This protein binds this small molecule.
Small molecule (SMILES): CC(=O)N[C@@H]1[C@@H](O)[C@H](O)[C@@H](CO)O[C@H]1O

Binding-site contacts:
Ligand atom N2 contacts residue GLU35 of chain 1.D at 4.4 Å.
Ligand atom C3 contacts residue ASN54 of chain 1.D at 3.7 Å.
Ligand atom O7 contacts residue GLU35 of chain 1.D at 3.0 Å (salt-bridge).
Ligand atom O5 contacts residue ASN37 of chain 1.D at 2.9 Å (h-bond).
Ligand atom C6 contacts residue GLU35 of chain 1.D at 4.1 Å.
Ligand atom C6 contacts residue ASN37 of chain 1.D at 4.1 Å.
Ligand atom C4 contacts residue ASN54 of chain 1.D at 4.1 Å.
Ligand atom O7 contacts residue ASN54 of chain 1.D at 3.5 Å (h-bond).
Ligand atom N2 contacts residue ASN54 of chain 1.D at 2.9 Å (h-bond).
Ligand atom C7 contacts residue GLU35 of chain 1.D at 4.0 Å.
Ligand atom C3 contacts residue GLU35 of chain 1.D at 4.3 Å.
Ligand atom O5 contacts residue ASN54 of chain 1.D at 2.4 Å (h-bond).
Ligand atom C2 contacts residue ASN37 of chain 1.D at 4.2 Å.
Ligand atom C5 contacts residue ASN54 of chain 1.D at 3.7 Å.
Ligand atom O7 contacts residue ASN36 of chain 1.D at 4.4 Å.
Ligand atom C1 contacts residue GLU35 of chain 1.D at 4.1 Å.
Ligand atom C7 contacts residue GLU58 of chain 1.D at 4.4 Å.
Ligand atom C1 contacts residue ASN54 of chain 1.D at 1.4 Å.
Ligand atom C4 contacts residue GLU35 of chain 1.D at 3.3 Å.
Ligand atom C2 contacts residue GLU35 of chain 1.D at 3.9 Å.
Ligand atom C2 contacts residue ASN54 of chain 1.D at 2.4 Å.
Ligand atom C5 contacts residue GLU35 of chain 1.D at 4.3 Å.
Ligand atom C1 contacts residue ASN37 of chain 1.D at 3.4 Å.
Ligand atom O3 contacts residue GLU35 of chain 1.D at 4.2 Å.
Ligand atom C7 contacts residue ASN54 of chain 1.D at 3.4 Å.
Ligand atom O4 contacts residue GLU35 of chain 1.D at 3.3 Å (salt-bridge).
Ligand atom C5 contacts residue ASN37 of chain 1.D at 4.0 Å.
Ligand atom C8 contacts residue GLU58 of chain 1.D at 3.6 Å.
Ligand atom O5 contacts residue GLU35 of chain 1.D at 4.4 Å.

Sequence of chain 1.D:
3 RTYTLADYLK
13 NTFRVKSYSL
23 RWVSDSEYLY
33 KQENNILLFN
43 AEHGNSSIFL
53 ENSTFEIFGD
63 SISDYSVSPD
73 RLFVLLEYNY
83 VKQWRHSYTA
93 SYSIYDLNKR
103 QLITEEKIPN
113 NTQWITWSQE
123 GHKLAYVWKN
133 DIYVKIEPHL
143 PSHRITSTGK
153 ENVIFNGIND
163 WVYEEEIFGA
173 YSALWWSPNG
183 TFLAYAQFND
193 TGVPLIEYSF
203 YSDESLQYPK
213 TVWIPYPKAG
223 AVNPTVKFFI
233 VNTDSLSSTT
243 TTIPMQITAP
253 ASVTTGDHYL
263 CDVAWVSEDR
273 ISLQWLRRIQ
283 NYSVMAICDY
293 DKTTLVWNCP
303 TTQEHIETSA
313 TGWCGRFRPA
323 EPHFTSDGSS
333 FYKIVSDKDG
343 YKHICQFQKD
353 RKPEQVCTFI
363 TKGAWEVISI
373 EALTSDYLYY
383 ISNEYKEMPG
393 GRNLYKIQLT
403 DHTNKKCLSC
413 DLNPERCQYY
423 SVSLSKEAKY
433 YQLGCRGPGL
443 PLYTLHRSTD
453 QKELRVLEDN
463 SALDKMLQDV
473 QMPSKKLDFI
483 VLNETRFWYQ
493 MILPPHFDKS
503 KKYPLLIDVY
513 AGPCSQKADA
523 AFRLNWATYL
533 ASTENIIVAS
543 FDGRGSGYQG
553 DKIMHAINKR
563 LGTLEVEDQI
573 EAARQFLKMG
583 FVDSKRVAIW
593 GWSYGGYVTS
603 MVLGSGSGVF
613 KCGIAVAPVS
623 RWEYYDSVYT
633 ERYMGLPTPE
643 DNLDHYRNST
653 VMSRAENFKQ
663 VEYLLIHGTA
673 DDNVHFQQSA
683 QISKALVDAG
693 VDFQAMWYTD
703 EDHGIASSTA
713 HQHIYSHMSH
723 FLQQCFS